Binding-site contacts:
Ligand atom CB2 contacts residue SER226 of chain 1.B at 3.7 Å.
Ligand atom O2 contacts residue HIS43 of chain 1.B at 2.2 Å (h-bond).
Ligand atom CL1 contacts residue GLU202 of chain 1.B at 3.3 Å.
Ligand atom CL1 contacts residue GLY203 of chain 1.B at 2.4 Å.
Ligand atom CA2 contacts residue HIS43 of chain 1.B at 3.6 Å.
Ligand atom CB1 contacts residue HIS43 of chain 1.B at 3.7 Å.
Ligand atom N2 contacts residue SER226 of chain 1.B at 3.1 Å (h-bond).
Ligand atom NH1 contacts residue ALA200 of chain 1.B at 3.5 Å (h-bond).
Ligand atom N2 contacts residue HIS43 of chain 1.B at 3.0 Å (h-bond).
Ligand atom CZ1 contacts residue ASP199 of chain 1.B at 3.4 Å.
Ligand atom CZ contacts residue LEU96 of chain 1.B at 3.7 Å (hydrophobic).
Ligand atom C3 contacts residue GLY203 of chain 1.B at 2.8 Å.
Ligand atom NH1 contacts residue ASP199 of chain 1.B at 3.0 Å (salt-bridge).
Ligand atom NH2 contacts residue ASP199 of chain 1.B at 2.7 Å (salt-bridge).
Ligand atom C2 contacts residue SER205 of chain 1.B at 3.0 Å.
Ligand atom C3 contacts residue GLU202 of chain 1.B at 3.6 Å.
Ligand atom C1 contacts residue HIS43 of chain 1.B at 3.7 Å.
Ligand atom O1 contacts residue GLU202 of chain 1.B at 3.8 Å.
Ligand atom CZ contacts residue GLU94 of chain 1.B at 3.5 Å.
Ligand atom C3 contacts residue SER205 of chain 1.B at 3.3 Å.
Ligand atom C contacts residue TRP227 of chain 1.B at 3.4 Å (hydrophobic).
Ligand atom CD1 contacts residue ILE179 of chain 1.B at 3.4 Å (hydrophobic).
Ligand atom CE2 contacts residue TYR47 of chain 1.B at 3.4 Å (hydrophobic).
Ligand atom C contacts residue GLY228 of chain 1.B at 3.6 Å.
Ligand atom O contacts residue TRP227 of chain 1.B at 2.8 Å.
Ligand atom NH2 contacts residue CYS231 of chain 1.B at 3.8 Å.
Ligand atom NH2 contacts residue ALA200 of chain 1.B at 3.6 Å.
Ligand atom CD3 contacts residue TRP227 of chain 1.B at 3.5 Å (hydrophobic).
Ligand atom N contacts residue GLY228 of chain 1.B at 2.5 Å (h-bond).
Ligand atom CZ1 contacts residue ALA200 of chain 1.B at 3.6 Å (hydrophobic).
Ligand atom O contacts residue GLY228 of chain 1.B at 3.1 Å (h-bond).
Ligand atom N contacts residue TRP227 of chain 1.B at 3.3 Å.
Ligand atom CG2 contacts residue TRP227 of chain 1.B at 3.7 Å (hydrophobic).
Ligand atom O2 contacts residue SER205 of chain 1.B at 2.2 Å.
Ligand atom C2 contacts residue HIS43 of chain 1.B at 3.2 Å.
Ligand atom CZ1 contacts residue GLY230 of chain 1.B at 3.7 Å.
Ligand atom CE1 contacts residue ILE179 of chain 1.B at 3.7 Å (hydrophobic).
Ligand atom CA contacts residue GLY228 of chain 1.B at 3.0 Å.
Ligand atom NH2 contacts residue GLY230 of chain 1.B at 2.6 Å (h-bond).
Ligand atom NE contacts residue GLY228 of chain 1.B at 3.6 Å.

This small molecule binds to this protein.
Small molecule (SMILES): [H]/N=C(\N)NCCC[C@H](NC(=O)[C@@H]1CCCN1C(=O)[C@H](N)Cc1ccccc1)C(=O)CCl

Sequence of chain 1.B:
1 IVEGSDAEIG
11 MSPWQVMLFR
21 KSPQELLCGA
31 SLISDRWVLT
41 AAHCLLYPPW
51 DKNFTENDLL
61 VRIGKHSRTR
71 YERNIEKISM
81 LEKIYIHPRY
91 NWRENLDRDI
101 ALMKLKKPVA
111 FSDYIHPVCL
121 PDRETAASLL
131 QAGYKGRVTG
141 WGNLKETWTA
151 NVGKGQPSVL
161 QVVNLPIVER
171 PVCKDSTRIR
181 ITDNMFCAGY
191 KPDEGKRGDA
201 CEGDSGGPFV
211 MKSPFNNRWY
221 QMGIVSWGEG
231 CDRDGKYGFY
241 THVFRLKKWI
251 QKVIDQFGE